The protein below binds the small molecule below.
Small molecule (SMILES): COc1cc(C[C@H](CO)[C@@H](CO)Cc2ccc(O)c(OC)c2)ccc1O

Binding-site contacts:
Ligand atom C20 contacts residue GLY178 of chain 1.E at 3.9 Å.
Ligand atom C23 contacts residue MET125 of chain 1.E at 3.9 Å (hydrophobic).
Ligand atom C25 contacts residue ALA164 of chain 1.E at 3.5 Å (hydrophobic).
Ligand atom C22 contacts residue TYR169 of chain 1.E at 3.1 Å (hydrophobic).
Ligand atom O06 contacts residue GLN176 of chain 1.E at 3.6 Å (h-bond).
Ligand atom O04 contacts residue VAL46 of chain 1.D at 3.4 Å.
Ligand atom C19 contacts residue NDP1 of chain 1.P at 3.8 Å.
Ligand atom C19 contacts residue MET125 of chain 1.E at 3.7 Å (hydrophobic).
Ligand atom O06 contacts residue VAL46 of chain 1.D at 3.5 Å.
Ligand atom C24 contacts residue GLY178 of chain 1.E at 3.8 Å.
Ligand atom O03 contacts residue GLY124 of chain 1.E at 3.9 Å.
Ligand atom C15 contacts residue PHE170 of chain 1.E at 4.0 Å (hydrophobic).
Ligand atom O06 contacts residue GLY178 of chain 1.E at 2.9 Å (h-bond).
Ligand atom O02 contacts residue TYR169 of chain 1.E at 3.8 Å.
Ligand atom C09 contacts residue NDP1 of chain 1.P at 3.4 Å.
Ligand atom C23 contacts residue NDP1 of chain 1.P at 3.8 Å.
Ligand atom C26 contacts residue GLY178 of chain 1.E at 3.2 Å.
Ligand atom C25 contacts residue NDP1 of chain 1.P at 3.3 Å.
Ligand atom C11 contacts residue HIS276 of chain 1.E at 3.9 Å.
Ligand atom O05 contacts residue LYS144 of chain 1.E at 3.7 Å.
Ligand atom C20 contacts residue VAL46 of chain 1.D at 4.0 Å (hydrophobic).
Ligand atom C25 contacts residue ILE280 of chain 1.E at 3.6 Å (hydrophobic).
Ligand atom C13 contacts residue NDP1 of chain 1.P at 3.5 Å.
Ligand atom O01 contacts residue HIS276 of chain 1.E at 3.0 Å (h-bond).
Ligand atom O04 contacts residue GLY178 of chain 1.E at 3.1 Å (h-bond).
Ligand atom C21 contacts residue NDP1 of chain 1.P at 3.2 Å.
Ligand atom O06 contacts residue ASN173 of chain 1.E at 3.7 Å.
Ligand atom C10 contacts residue PHE170 of chain 1.E at 3.9 Å (hydrophobic).
Ligand atom O03 contacts residue NDP1 of chain 1.P at 3.8 Å.
Ligand atom O05 contacts residue GLY124 of chain 1.E at 3.6 Å.
Ligand atom C17 contacts residue NDP1 of chain 1.P at 3.6 Å.
Ligand atom O03 contacts residue MET125 of chain 1.E at 3.3 Å.
Ligand atom C22 contacts residue GLN176 of chain 1.E at 3.9 Å.
Ligand atom C15 contacts residue NDP1 of chain 1.P at 3.5 Å.
Ligand atom C18 contacts residue TYR169 of chain 1.E at 3.3 Å (hydrophobic).
Ligand atom C26 contacts residue MET177 of chain 1.E at 3.6 Å (hydrophobic).
Ligand atom O05 contacts residue MET125 of chain 1.E at 3.2 Å (h-bond).
Ligand atom O06 contacts residue MET177 of chain 1.E at 3.5 Å.
Ligand atom C22 contacts residue ASN173 of chain 1.E at 3.5 Å.
Ligand atom O06 contacts residue THR179 of chain 1.E at 3.0 Å (h-bond).

Sequence of chain 1.E:
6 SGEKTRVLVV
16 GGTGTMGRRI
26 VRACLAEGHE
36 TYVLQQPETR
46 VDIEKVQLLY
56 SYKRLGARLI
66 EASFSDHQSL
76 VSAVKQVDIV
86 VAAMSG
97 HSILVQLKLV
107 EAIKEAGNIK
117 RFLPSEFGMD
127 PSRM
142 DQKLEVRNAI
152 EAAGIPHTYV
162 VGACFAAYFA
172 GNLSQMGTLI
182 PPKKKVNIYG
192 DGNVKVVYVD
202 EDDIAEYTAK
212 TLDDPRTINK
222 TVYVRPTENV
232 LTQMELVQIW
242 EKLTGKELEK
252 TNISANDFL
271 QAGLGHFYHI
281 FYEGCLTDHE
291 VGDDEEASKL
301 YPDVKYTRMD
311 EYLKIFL

Sequence of chain 1.D:
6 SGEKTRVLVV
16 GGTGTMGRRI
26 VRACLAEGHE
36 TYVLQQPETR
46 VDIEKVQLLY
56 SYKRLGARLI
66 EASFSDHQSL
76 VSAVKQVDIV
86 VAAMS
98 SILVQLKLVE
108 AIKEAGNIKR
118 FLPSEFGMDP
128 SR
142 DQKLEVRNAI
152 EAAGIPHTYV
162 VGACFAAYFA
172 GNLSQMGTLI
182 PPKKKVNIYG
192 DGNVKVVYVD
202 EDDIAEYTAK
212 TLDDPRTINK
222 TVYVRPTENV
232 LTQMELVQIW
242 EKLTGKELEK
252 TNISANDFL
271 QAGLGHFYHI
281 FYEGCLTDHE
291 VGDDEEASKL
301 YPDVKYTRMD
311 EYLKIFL